This small molecule binds to this protein.
Small molecule (SMILES): CC(=O)N[C@H]1[C@H](O[C@H]2[C@H](O)[C@@H](NC(C)=O)CO[C@@H]2CO)O[C@H](CO)[C@@H](O)[C@@H]1O

Binding-site contacts:
Ligand atom C7 contacts residue ASN386 of chain 1.A at 3.5 Å.
Ligand atom C7 contacts residue ARG57 of chain 1.A at 3.9 Å.
Ligand atom C5 contacts residue PHE200 of chain 1.A at 4.4 Å (hydrophobic).
Ligand atom C4 contacts residue PHE200 of chain 1.A at 4.1 Å (hydrophobic).
Ligand atom O5 contacts residue TRP205 of chain 1.A at 3.5 Å.
Ligand atom O4 contacts residue PHE200 of chain 1.A at 4.2 Å.
Ligand atom C8 contacts residue LEU443 of chain 1.A at 4.1 Å (hydrophobic).
Ligand atom C2 contacts residue TRP205 of chain 1.A at 4.0 Å (hydrophobic).
Ligand atom O6 contacts residue PHE200 of chain 1.A at 4.1 Å.
Ligand atom N2 contacts residue ASN386 of chain 1.A at 3.0 Å (h-bond).
Ligand atom C3 contacts residue TRP205 of chain 1.A at 4.4 Å (hydrophobic).
Ligand atom C3 contacts residue ASN386 of chain 1.A at 3.7 Å.
Ligand atom C8 contacts residue ARG389 of chain 1.A at 4.3 Å.
Ligand atom O7 contacts residue ASN386 of chain 1.A at 3.4 Å (h-bond).
Ligand atom C8 contacts residue HIS444 of chain 1.A at 3.8 Å.
Ligand atom O5 contacts residue ASN386 of chain 1.A at 2.2 Å (h-bond).
Ligand atom C5 contacts residue ASN386 of chain 1.A at 3.5 Å.
Ligand atom O6 contacts residue PHE384 of chain 1.A at 3.4 Å.
Ligand atom C8 contacts residue PHE384 of chain 1.A at 3.6 Å (hydrophobic).
Ligand atom N2 contacts residue LEU443 of chain 1.A at 4.4 Å.
Ligand atom C1 contacts residue LEU443 of chain 1.A at 4.5 Å (hydrophobic).
Ligand atom O7 contacts residue ARG57 of chain 1.A at 3.6 Å.
Ligand atom O7 contacts residue LEU82 of chain 1.A at 3.7 Å.
Ligand atom C8 contacts residue ARG57 of chain 1.A at 3.5 Å.
Ligand atom C4 contacts residue ASN386 of chain 1.A at 4.2 Å.
Ligand atom C6 contacts residue PHE200 of chain 1.A at 3.5 Å (hydrophobic).
Ligand atom C1 contacts residue TRP205 of chain 1.A at 3.8 Å (hydrophobic).
Ligand atom C2 contacts residue ASN386 of chain 1.A at 2.5 Å.
Ligand atom C1 contacts residue ASN386 of chain 1.A at 1.4 Å.
Ligand atom O4 contacts residue TRP205 of chain 1.A at 3.2 Å.
Ligand atom O7 contacts residue ARG389 of chain 1.A at 4.3 Å.
Ligand atom C6 contacts residue PHE384 of chain 1.A at 4.0 Å (hydrophobic).
Ligand atom C4 contacts residue TRP205 of chain 1.A at 4.3 Å (hydrophobic).
Ligand atom O7 contacts residue TRP205 of chain 1.A at 4.0 Å.

Sequence of chain 1.A:
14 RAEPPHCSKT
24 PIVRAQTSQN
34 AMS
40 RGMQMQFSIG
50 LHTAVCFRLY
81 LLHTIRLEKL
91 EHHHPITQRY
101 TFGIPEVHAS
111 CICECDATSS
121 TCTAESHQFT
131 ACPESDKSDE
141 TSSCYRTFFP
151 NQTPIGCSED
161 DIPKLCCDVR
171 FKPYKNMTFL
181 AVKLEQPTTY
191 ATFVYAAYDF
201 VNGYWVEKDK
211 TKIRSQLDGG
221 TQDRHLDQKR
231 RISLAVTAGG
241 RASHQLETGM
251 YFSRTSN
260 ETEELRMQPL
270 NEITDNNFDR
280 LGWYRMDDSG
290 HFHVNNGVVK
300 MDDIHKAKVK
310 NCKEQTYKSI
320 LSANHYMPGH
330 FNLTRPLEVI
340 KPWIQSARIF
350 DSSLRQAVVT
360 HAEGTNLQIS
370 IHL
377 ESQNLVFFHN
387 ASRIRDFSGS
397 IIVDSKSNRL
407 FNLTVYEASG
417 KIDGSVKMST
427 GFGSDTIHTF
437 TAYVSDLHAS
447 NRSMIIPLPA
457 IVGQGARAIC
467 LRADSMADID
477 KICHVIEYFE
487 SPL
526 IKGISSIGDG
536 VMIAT